This small molecule binds to this protein.
Small molecule (SMILES): CC(C)(C#Cc1ccc(-c2ccc(Cl)c3c(NS(C)(=O)=O)nn(CC(F)(F)F)c23)c([C@H](Cc2cc(F)cc(F)c2)NC(=O)Cn2nc(C(F)(F)F)c3c2C(F)(F)[C@@H]2C[C@H]32)n1)S(C)(=O)=O

Sequence of chain 1.A:
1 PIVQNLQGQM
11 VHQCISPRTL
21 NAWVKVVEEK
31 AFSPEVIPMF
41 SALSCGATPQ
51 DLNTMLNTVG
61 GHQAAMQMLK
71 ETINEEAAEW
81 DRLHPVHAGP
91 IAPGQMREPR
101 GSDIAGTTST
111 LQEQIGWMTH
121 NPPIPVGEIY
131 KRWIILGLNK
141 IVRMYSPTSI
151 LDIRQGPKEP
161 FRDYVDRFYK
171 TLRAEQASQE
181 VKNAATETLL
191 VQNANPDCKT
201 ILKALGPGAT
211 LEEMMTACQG

Sequence of chain 3.B:
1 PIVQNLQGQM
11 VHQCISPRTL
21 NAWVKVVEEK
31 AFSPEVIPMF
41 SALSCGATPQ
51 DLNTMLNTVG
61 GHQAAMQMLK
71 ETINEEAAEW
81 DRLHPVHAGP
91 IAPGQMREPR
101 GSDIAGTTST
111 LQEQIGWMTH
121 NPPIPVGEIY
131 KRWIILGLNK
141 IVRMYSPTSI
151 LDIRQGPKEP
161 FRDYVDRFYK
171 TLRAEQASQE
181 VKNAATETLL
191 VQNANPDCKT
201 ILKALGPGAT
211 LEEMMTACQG

Binding-site contacts:
Ligand atom C39 contacts residue GLN63 of chain 3.B at 3.1 Å.
Ligand atom C31 contacts residue LYS70 of chain 3.B at 3.5 Å.
Ligand atom CL47 contacts residue ASN74 of chain 3.B at 3.0 Å.
Ligand atom N06 contacts residue ASN57 of chain 3.B at 2.7 Å (h-bond).
Ligand atom C02 contacts residue ASN57 of chain 3.B at 3.4 Å.
Ligand atom C24 contacts residue LYS70 of chain 3.B at 3.5 Å.
Ligand atom F26 contacts residue ILE73 of chain 3.B at 3.2 Å.
Ligand atom F27 contacts residue MET66 of chain 3.B at 3.1 Å.
Ligand atom C36 contacts residue GLN67 of chain 3.B at 3.4 Å.
Ligand atom C12 contacts residue TYR130 of chain 3.B at 3.3 Å (hydrophobic).
Ligand atom C23 contacts residue MET66 of chain 3.B at 3.3 Å (hydrophobic).
Ligand atom CL47 contacts residue ILE73 of chain 3.B at 3.5 Å.
Ligand atom O29 contacts residue LYS70 of chain 3.B at 3.1 Å (salt-bridge).
Ligand atom C12 contacts residue ALA105 of chain 3.B at 3.5 Å (hydrophobic).
Ligand atom F26 contacts residue LYS70 of chain 3.B at 3.0 Å.
Ligand atom O50 contacts residue GLN179 of chain 1.A at 2.9 Å (h-bond).
Ligand atom O51 contacts residue ASN74 of chain 3.B at 3.0 Å (h-bond).
Ligand atom F53 contacts residue TYR169 of chain 1.A at 3.4 Å.
Ligand atom F27 contacts residue LEU56 of chain 3.B at 3.3 Å.
Ligand atom C19 contacts residue ASN53 of chain 3.B at 3.3 Å.
Ligand atom N17 contacts residue ASN74 of chain 3.B at 3.5 Å (h-bond).
Ligand atom C16 contacts residue LYS70 of chain 3.B at 3.5 Å.
Ligand atom C28 contacts residue ASN57 of chain 3.B at 3.3 Å.
Ligand atom C07 contacts residue THR107 of chain 3.B at 3.4 Å.
Ligand atom C21 contacts residue ASN57 of chain 3.B at 3.3 Å.
Ligand atom F41 contacts residue GLN63 of chain 3.B at 3.5 Å.
Ligand atom C30 contacts residue ASN57 of chain 3.B at 3.3 Å.
Ligand atom C04 contacts residue ASN53 of chain 3.B at 3.5 Å.
Ligand atom F52 contacts residue ARG173 of chain 1.A at 3.4 Å.
Ligand atom O50 contacts residue LYS70 of chain 3.B at 3.3 Å (salt-bridge).
Ligand atom C12 contacts residue THR107 of chain 3.B at 3.4 Å.
Ligand atom C44 contacts residue ASN57 of chain 3.B at 3.3 Å.
Ligand atom N43 contacts residue ASN57 of chain 3.B at 2.6 Å (h-bond).
Ligand atom C11 contacts residue TYR130 of chain 3.B at 3.2 Å (hydrophobic).
Ligand atom F62 contacts residue GLN179 of chain 1.A at 3.2 Å.
Ligand atom C12 contacts residue ASN53 of chain 3.B at 3.2 Å.
Ligand atom F52 contacts residue LYS182 of chain 1.A at 2.9 Å.
Ligand atom F26 contacts residue LEU69 of chain 3.B at 3.2 Å.
Ligand atom F42 contacts residue LYS70 of chain 3.B at 3.2 Å.
Ligand atom F52 contacts residue LEU172 of chain 1.A at 3.4 Å.